A small-molecule ligand and the protein it binds are described below.
Small molecule (SMILES): COC(=O)c1cc(S(N)(=O)=O)c(SCCc2ccccc2)cc1Cl

Binding-site contacts:
Ligand atom C22 contacts residue SER130 of chain 1.D at 3.3 Å.
Ligand atom C4 contacts residue ZN1 of chain 1.N at 3.5 Å.
Ligand atom C3 contacts residue THR199 of chain 1.D at 3.4 Å.
Ligand atom O14 contacts residue THR199 of chain 1.D at 3.4 Å.
Ligand atom C2 contacts residue HIS91 of chain 1.D at 3.5 Å.
Ligand atom C24 contacts residue SER133 of chain 1.D at 3.4 Å.
Ligand atom C5 contacts residue THR199 of chain 1.D at 3.7 Å.
Ligand atom S16 contacts residue LEU197 of chain 1.D at 3.2 Å.
Ligand atom S7 contacts residue HIS91 of chain 1.D at 3.7 Å.
Ligand atom CL1 contacts residue ASN64 of chain 1.D at 2.6 Å.
Ligand atom O9 contacts residue LEU197 of chain 1.D at 3.0 Å.
Ligand atom C21 contacts residue SER130 of chain 1.D at 3.5 Å.
Ligand atom C17 contacts residue GLN89 of chain 1.D at 3.6 Å.
Ligand atom O14 contacts residue HIS93 of chain 1.D at 3.4 Å.
Ligand atom C23 contacts residue SER133 of chain 1.D at 3.5 Å.
Ligand atom C15 contacts residue THR199 of chain 1.D at 3.7 Å.
Ligand atom C15 contacts residue TYR6 of chain 1.D at 2.9 Å (hydrophobic).
Ligand atom C21 contacts residue ALA129 of chain 1.D at 3.6 Å (hydrophobic).
Ligand atom C4 contacts residue HIS91 of chain 1.D at 3.3 Å.
Ligand atom N10 contacts residue HIS93 of chain 1.D at 3.2 Å (h-bond).
Ligand atom O9 contacts residue THR198 of chain 1.D at 2.8 Å (h-bond).
Ligand atom C2 contacts residue GLN89 of chain 1.D at 3.6 Å.
Ligand atom C3 contacts residue HIS91 of chain 1.D at 3.3 Å.
Ligand atom C1 contacts residue GLN89 of chain 1.D at 3.2 Å.
Ligand atom N10 contacts residue HIS117 of chain 1.D at 3.4 Å (h-bond).
Ligand atom S16 contacts residue GLN89 of chain 1.D at 3.6 Å (h-bond).
Ligand atom N10 contacts residue ZN1 of chain 1.N at 1.9 Å.
Ligand atom O8 contacts residue VAL119 of chain 1.D at 3.7 Å.
Ligand atom N10 contacts residue THR198 of chain 1.D at 2.8 Å (h-bond).
Ligand atom O13 contacts residue ASN64 of chain 1.D at 3.6 Å (h-bond).
Ligand atom C20 contacts residue ALA129 of chain 1.D at 3.6 Å (hydrophobic).
Ligand atom C15 contacts residue HIS66 of chain 1.D at 3.0 Å.
Ligand atom N10 contacts residue HIS91 of chain 1.D at 3.3 Å (h-bond).
Ligand atom C3 contacts residue ZN1 of chain 1.N at 3.7 Å.
Ligand atom C12 contacts residue THR199 of chain 1.D at 3.6 Å.
Ligand atom O8 contacts residue HIS91 of chain 1.D at 3.3 Å.
Ligand atom O8 contacts residue ZN1 of chain 1.N at 3.2 Å.
Ligand atom O13 contacts residue HIS66 of chain 1.D at 3.4 Å.
Ligand atom S7 contacts residue ZN1 of chain 1.N at 3.0 Å.
Ligand atom C4 contacts residue THR199 of chain 1.D at 3.2 Å.

Sequence of chain 1.D:
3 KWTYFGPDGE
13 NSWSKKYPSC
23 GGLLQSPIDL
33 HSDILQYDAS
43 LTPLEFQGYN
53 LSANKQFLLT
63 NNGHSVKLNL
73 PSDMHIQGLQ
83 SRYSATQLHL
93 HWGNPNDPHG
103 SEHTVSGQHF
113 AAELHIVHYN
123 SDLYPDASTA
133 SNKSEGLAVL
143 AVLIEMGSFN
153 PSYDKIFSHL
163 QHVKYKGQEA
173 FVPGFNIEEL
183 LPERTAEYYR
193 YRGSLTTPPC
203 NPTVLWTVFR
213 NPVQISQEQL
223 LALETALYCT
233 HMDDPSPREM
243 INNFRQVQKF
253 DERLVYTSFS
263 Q